The small molecule below binds the protein below.
Small molecule (SMILES): CC(=O)N[C@@H](CC(C)C)C(=O)N[C@@H](Cc1ccccc1)C(=O)C(F)(F)F

Sequence of chain 2.B:
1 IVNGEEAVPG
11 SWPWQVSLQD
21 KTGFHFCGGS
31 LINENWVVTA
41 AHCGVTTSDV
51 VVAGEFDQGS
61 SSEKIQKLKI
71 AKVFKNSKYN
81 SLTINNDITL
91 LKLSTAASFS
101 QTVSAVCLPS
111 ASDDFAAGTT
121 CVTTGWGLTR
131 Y

Binding-site contacts:
Ligand atom F13 contacts residue SER47 of chain 2.C at 3.8 Å.
Ligand atom F11 contacts residue HIS42 of chain 2.B at 3.3 Å.
Ligand atom O2 contacts residue SER47 of chain 2.C at 2.3 Å (h-bond).
Ligand atom CP3 contacts residue SER69 of chain 2.C at 3.6 Å.
Ligand atom CP4 contacts residue SER69 of chain 2.C at 3.8 Å.
Ligand atom CA3 contacts residue ILE84 of chain 2.B at 3.3 Å (hydrophobic).
Ligand atom O2 contacts residue GLY45 of chain 2.C at 2.8 Å (h-bond).
Ligand atom CA4 contacts residue ILE84 of chain 2.B at 3.5 Å (hydrophobic).
Ligand atom CP5 contacts residue TRP67 of chain 2.C at 3.5 Å (hydrophobic).
Ligand atom N3 contacts residue SER66 of chain 2.C at 3.4 Å (h-bond).
Ligand atom F12 contacts residue CYS27 of chain 2.B at 3.6 Å.
Ligand atom OL1 contacts residue GLY68 of chain 2.C at 2.6 Å (h-bond).
Ligand atom C3 contacts residue SER47 of chain 2.C at 2.6 Å.
Ligand atom CA4 contacts residue HIS42 of chain 2.B at 2.9 Å.
Ligand atom C4 contacts residue CYS43 of chain 2.C at 3.3 Å (hydrophobic).
Ligand atom O2 contacts residue ASP46 of chain 2.C at 3.0 Å (salt-bridge).
Ligand atom C4 contacts residue SER47 of chain 2.C at 3.1 Å.
Ligand atom CP5 contacts residue SER42 of chain 2.C at 3.5 Å.
Ligand atom NL1 contacts residue TRP67 of chain 2.C at 3.5 Å.
Ligand atom O2 contacts residue MET44 of chain 2.C at 3.5 Å.
Ligand atom F12 contacts residue SER47 of chain 2.C at 3.0 Å.
Ligand atom CA1 contacts residue HIS42 of chain 2.B at 3.5 Å.
Ligand atom C1 contacts residue SER47 of chain 2.C at 2.5 Å.
Ligand atom CP4 contacts residue SER42 of chain 2.C at 3.5 Å.
Ligand atom C2 contacts residue SER47 of chain 2.C at 1.5 Å.
Ligand atom CN2 contacts residue SER66 of chain 2.C at 3.6 Å.
Ligand atom CA2 contacts residue HIS42 of chain 2.B at 3.7 Å.
Ligand atom CP4 contacts residue GLY68 of chain 2.C at 3.5 Å.
Ligand atom CL1 contacts residue TRP67 of chain 2.C at 3.5 Å (hydrophobic).
Ligand atom N3 contacts residue SER47 of chain 2.C at 3.0 Å (h-bond).
Ligand atom F13 contacts residue MET44 of chain 2.C at 3.3 Å.
Ligand atom CP4 contacts residue TRP67 of chain 2.C at 3.8 Å (hydrophobic).
Ligand atom F13 contacts residue GLY45 of chain 2.C at 3.3 Å.
Ligand atom CP1 contacts residue CYS43 of chain 2.C at 3.8 Å (hydrophobic).
Ligand atom F12 contacts residue PHE26 of chain 2.B at 3.6 Å.
Ligand atom O2 contacts residue CYS43 of chain 2.C at 3.2 Å (h-bond).
Ligand atom CP5 contacts residue GLY68 of chain 2.C at 3.7 Å.
Ligand atom OL1 contacts residue TRP67 of chain 2.C at 2.8 Å.
Ligand atom CA4 contacts residue SER66 of chain 2.C at 3.5 Å.
Ligand atom F11 contacts residue SER47 of chain 2.C at 3.1 Å.

Sequence of chain 2.C:
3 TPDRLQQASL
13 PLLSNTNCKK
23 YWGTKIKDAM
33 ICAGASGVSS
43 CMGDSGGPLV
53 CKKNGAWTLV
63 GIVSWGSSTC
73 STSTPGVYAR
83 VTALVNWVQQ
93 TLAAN